Sequence of chain 1.A:
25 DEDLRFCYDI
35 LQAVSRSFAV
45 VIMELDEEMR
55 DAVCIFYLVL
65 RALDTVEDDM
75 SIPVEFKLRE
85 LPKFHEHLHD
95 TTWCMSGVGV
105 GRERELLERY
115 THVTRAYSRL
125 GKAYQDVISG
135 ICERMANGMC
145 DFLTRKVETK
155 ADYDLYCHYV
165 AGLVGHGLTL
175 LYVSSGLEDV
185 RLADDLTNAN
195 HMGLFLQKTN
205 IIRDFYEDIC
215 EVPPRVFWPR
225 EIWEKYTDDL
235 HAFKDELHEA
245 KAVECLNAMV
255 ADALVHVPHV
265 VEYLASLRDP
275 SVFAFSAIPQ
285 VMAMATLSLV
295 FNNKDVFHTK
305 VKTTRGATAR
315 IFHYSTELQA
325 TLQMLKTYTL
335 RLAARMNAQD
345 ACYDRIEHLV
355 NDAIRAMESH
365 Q

Binding-site contacts:
Ligand atom CAG contacts residue VAL57 of chain 1.A at 3.9 Å (hydrophobic).
Ligand atom CAE contacts residue TYR61 of chain 1.A at 3.8 Å (hydrophobic).
Ligand atom CAP contacts residue ARG65 of chain 1.A at 3.9 Å.
Ligand atom CAE contacts residue VAL168 of chain 1.A at 3.9 Å (hydrophobic).
Ligand atom CAK contacts residue ALA165 of chain 1.A at 3.7 Å (hydrophobic).
Ligand atom CAG contacts residue PHE42 of chain 1.A at 3.3 Å (hydrophobic).
Ligand atom NAU contacts residue VAL168 of chain 1.A at 3.5 Å.
Ligand atom CAT contacts residue TYR61 of chain 1.A at 3.5 Å (hydrophobic).
Ligand atom CAZ contacts residue LEU200 of chain 1.A at 3.8 Å (hydrophobic).
Ligand atom CAK contacts residue GLY197 of chain 1.A at 3.8 Å.
Ligand atom CAN contacts residue VAL168 of chain 1.A at 3.9 Å (hydrophobic).
Ligand atom OAW contacts residue LEU200 of chain 1.A at 3.8 Å.
Ligand atom CAA contacts residue SER280 of chain 1.A at 3.8 Å.
Ligand atom CAM contacts residue GLY169 of chain 1.A at 3.9 Å.
Ligand atom OAV contacts residue MET196 of chain 1.A at 3.7 Å.
Ligand atom OAW contacts residue GLY197 of chain 1.A at 3.3 Å.
Ligand atom CAI contacts residue PHE42 of chain 1.A at 3.4 Å (hydrophobic).
Ligand atom CAR contacts residue ASP68 of chain 1.A at 3.4 Å.
Ligand atom CAL contacts residue GLY197 of chain 1.A at 3.9 Å.
Ligand atom CAH contacts residue VAL168 of chain 1.A at 3.4 Å (hydrophobic).
Ligand atom CAH contacts residue TYR61 of chain 1.A at 3.7 Å (hydrophobic).
Ligand atom CAL contacts residue GLY169 of chain 1.A at 3.6 Å.
Ligand atom CAR contacts residue ARG65 of chain 1.A at 3.5 Å.
Ligand atom CAA contacts residue TYR176 of chain 1.A at 3.9 Å (hydrophobic).
Ligand atom CAF contacts residue VAL168 of chain 1.A at 3.5 Å (hydrophobic).
Ligand atom CAR contacts residue LEU64 of chain 1.A at 3.8 Å (hydrophobic).
Ligand atom CAL contacts residue MET196 of chain 1.A at 3.9 Å (hydrophobic).
Ligand atom CAX contacts residue VAL168 of chain 1.A at 3.6 Å (hydrophobic).
Ligand atom CAF contacts residue TYR61 of chain 1.A at 3.6 Å (hydrophobic).
Ligand atom CAM contacts residue LEU172 of chain 1.A at 3.2 Å (hydrophobic).
Ligand atom CAQ contacts residue LEU64 of chain 1.A at 3.6 Å (hydrophobic).
Ligand atom CAO contacts residue VAL164 of chain 1.A at 3.7 Å (hydrophobic).
Ligand atom CAT contacts residue ARG65 of chain 1.A at 3.8 Å.
Ligand atom CAN contacts residue LEU172 of chain 1.A at 3.8 Å (hydrophobic).
Ligand atom OAV contacts residue GLY169 of chain 1.A at 3.8 Å.
Ligand atom CBA contacts residue VAL168 of chain 1.A at 3.9 Å (hydrophobic).
Ligand atom CAP contacts residue ASP68 of chain 1.A at 3.4 Å.
Ligand atom CAA contacts residue TYR267 of chain 1.A at 3.5 Å (hydrophobic).
Ligand atom OAB contacts residue ARG65 of chain 1.A at 3.9 Å.
Ligand atom CAF contacts residue LEU64 of chain 1.A at 3.8 Å (hydrophobic).

A protein and the small-molecule ligand that binds it are described below.
Small molecule (SMILES): COCCCOc1ccc(C#C[C@@]2(O)CN3CCC2CC3)c(Cc2ccccc2)n1